Binding-site contacts:
Ligand atom CAO contacts residue HIS165 of chain 1.A at 3.5 Å.
Ligand atom CAD contacts residue CYS146 of chain 1.A at 2.5 Å (hydrophobic).
Ligand atom N contacts residue CYS146 of chain 1.A at 2.9 Å (h-bond).
Ligand atom FBK contacts residue PRO169 of chain 1.A at 3.1 Å.
Ligand atom NAZ contacts residue GLN190 of chain 1.A at 3.1 Å (h-bond).
Ligand atom OAW contacts residue SER145 of chain 1.A at 3.6 Å (h-bond).
Ligand atom CBH contacts residue ALA192 of chain 1.A at 3.5 Å (hydrophobic).
Ligand atom FBK contacts residue 1PE1 of chain 1.C at 3.0 Å.
Ligand atom CBM contacts residue GLN190 of chain 1.A at 3.5 Å.
Ligand atom CAH contacts residue THR26 of chain 1.A at 3.4 Å.
Ligand atom FBK contacts residue LEU168 of chain 1.A at 3.4 Å.
Ligand atom OBQ contacts residue GLU167 of chain 1.A at 3.0 Å (salt-bridge).
Ligand atom FBK contacts residue GLU167 of chain 1.A at 3.2 Å.
Ligand atom O contacts residue SER145 of chain 1.A at 3.4 Å (h-bond).
Ligand atom OAW contacts residue PHE141 of chain 1.A at 3.3 Å.
Ligand atom OBL contacts residue GLN190 of chain 1.A at 3.4 Å.
Ligand atom CAG contacts residue THR26 of chain 1.A at 3.5 Å.
Ligand atom CAI contacts residue HIS42 of chain 1.A at 3.4 Å.
Ligand atom N contacts residue HIS165 of chain 1.A at 2.9 Å (h-bond).
Ligand atom SAC contacts residue CYS146 of chain 1.A at 2.9 Å (h-bond).
Ligand atom O contacts residue GLY144 of chain 1.A at 3.4 Å (h-bond).
Ligand atom NAU contacts residue PHE141 of chain 1.A at 3.3 Å (h-bond).
Ligand atom CBE contacts residue 1PE1 of chain 1.C at 3.5 Å.
Ligand atom CBC contacts residue GLN190 of chain 1.A at 3.4 Å.
Ligand atom CBJ contacts residue 1PE1 of chain 1.C at 3.5 Å.
Ligand atom C contacts residue CYS146 of chain 1.A at 1.9 Å (hydrophobic).
Ligand atom CB contacts residue CYS146 of chain 1.A at 3.3 Å (hydrophobic).
Ligand atom CBD contacts residue THR191 of chain 1.A at 3.6 Å.
Ligand atom NAU contacts residue GLU167 of chain 1.A at 3.0 Å (salt-bridge).
Ligand atom CAH contacts residue MET50 of chain 1.A at 3.4 Å (hydrophobic).
Ligand atom SAC contacts residue HIS42 of chain 1.A at 3.1 Å (h-bond).
Ligand atom CAY contacts residue GLN190 of chain 1.A at 3.5 Å.
Ligand atom NBF contacts residue GLU167 of chain 1.A at 2.8 Å (salt-bridge).
Ligand atom OAW contacts residue HIS164 of chain 1.A at 2.8 Å (h-bond).
Ligand atom CAG contacts residue MET50 of chain 1.A at 3.5 Å (hydrophobic).
Ligand atom O contacts residue CYS146 of chain 1.A at 2.5 Å (h-bond).
Ligand atom CA contacts residue CYS146 of chain 1.A at 2.7 Å (hydrophobic).
Ligand atom CBG contacts residue THR191 of chain 1.A at 3.6 Å.
Ligand atom OBQ contacts residue MET166 of chain 1.A at 3.5 Å.
Ligand atom OBL contacts residue THR191 of chain 1.A at 3.4 Å (h-bond).

The protein below binds the small molecule below.
Small molecule (SMILES): COc1ccc(F)c2[nH]c(C(=O)N[C@@H](CC(C)C)C(=O)N[C@@H](C[C@@H]3CCNC3=O)[C@H](O)c3nc4c(F)cccc4s3)cc12

Sequence of chain 1.A:
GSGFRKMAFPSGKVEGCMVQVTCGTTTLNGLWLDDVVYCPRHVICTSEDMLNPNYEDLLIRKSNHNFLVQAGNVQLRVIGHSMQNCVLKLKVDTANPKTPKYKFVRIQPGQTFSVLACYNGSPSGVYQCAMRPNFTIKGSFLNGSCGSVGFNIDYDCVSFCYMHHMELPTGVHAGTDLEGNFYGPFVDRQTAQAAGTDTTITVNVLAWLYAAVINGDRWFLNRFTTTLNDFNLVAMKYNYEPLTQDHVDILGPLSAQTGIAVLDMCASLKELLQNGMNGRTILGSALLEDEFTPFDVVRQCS